This small molecule binds to this protein.
Small molecule (SMILES): Cc1cc(CCCCCCCOc2ccc(C3=N[C@@H](C)CO3)cc2Cl)on1

Sequence of chain 3.A:
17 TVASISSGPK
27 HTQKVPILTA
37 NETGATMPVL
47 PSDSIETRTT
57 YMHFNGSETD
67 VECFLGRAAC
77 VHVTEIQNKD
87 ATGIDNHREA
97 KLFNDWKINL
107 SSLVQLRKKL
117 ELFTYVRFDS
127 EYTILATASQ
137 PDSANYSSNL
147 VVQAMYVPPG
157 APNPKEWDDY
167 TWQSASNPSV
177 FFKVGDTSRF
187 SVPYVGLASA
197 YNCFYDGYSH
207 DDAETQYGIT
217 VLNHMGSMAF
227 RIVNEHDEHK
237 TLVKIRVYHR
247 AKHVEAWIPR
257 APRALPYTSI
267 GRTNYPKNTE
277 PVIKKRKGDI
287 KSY

Binding-site contacts:
Ligand atom C5A contacts residue CYS199 of chain 3.A at 3.9 Å (hydrophobic).
Ligand atom C4C contacts residue TYR152 of chain 3.A at 3.9 Å (hydrophobic).
Ligand atom N2 contacts residue ALA24 of chain 3.C at 3.1 Å.
Ligand atom C4 contacts residue TYR152 of chain 3.A at 3.7 Å (hydrophobic).
Ligand atom C3B contacts residue LEU106 of chain 3.A at 3.8 Å (hydrophobic).
Ligand atom N2 contacts residue PHE186 of chain 3.A at 4.0 Å.
Ligand atom C5A contacts residue VAL122 of chain 3.A at 3.9 Å (hydrophobic).
Ligand atom CL1 contacts residue ASN105 of chain 3.A at 3.3 Å.
Ligand atom C4 contacts residue PHE186 of chain 3.A at 3.7 Å (hydrophobic).
Ligand atom C5 contacts residue TYR152 of chain 3.A at 3.6 Å (hydrophobic).
Ligand atom C3 contacts residue PHE186 of chain 3.A at 3.9 Å (hydrophobic).
Ligand atom C4B contacts residue LEU106 of chain 3.A at 3.7 Å (hydrophobic).
Ligand atom O1 contacts residue VAL188 of chain 3.A at 3.8 Å.
Ligand atom C31 contacts residue PRO174 of chain 3.A at 3.3 Å (hydrophobic).
Ligand atom O1 contacts residue PHE186 of chain 3.A at 3.8 Å.
Ligand atom N3A contacts residue ASN219 of chain 3.A at 3.4 Å (h-bond).
Ligand atom C3C contacts residue TYR128 of chain 3.A at 3.6 Å (hydrophobic).
Ligand atom C1C contacts residue TYR152 of chain 3.A at 3.9 Å (hydrophobic).
Ligand atom C6C contacts residue VAL191 of chain 3.A at 3.3 Å (hydrophobic).
Ligand atom C2C contacts residue VAL188 of chain 3.A at 2.8 Å (hydrophobic).
Ligand atom C5C contacts residue ILE104 of chain 3.A at 4.0 Å (hydrophobic).
Ligand atom C7C contacts residue TYR128 of chain 3.A at 3.5 Å (hydrophobic).
Ligand atom CL1 contacts residue ILE104 of chain 3.A at 3.6 Å.
Ligand atom CL1 contacts residue MET221 of chain 3.A at 3.8 Å.
Ligand atom O1B contacts residue MET221 of chain 3.A at 3.8 Å.
Ligand atom CM1 contacts residue CYS199 of chain 3.A at 3.8 Å (hydrophobic).
Ligand atom C31 contacts residue SER175 of chain 3.A at 3.5 Å.
Ligand atom O1 contacts residue TYR152 of chain 3.A at 3.9 Å.
Ligand atom C5C contacts residue TYR128 of chain 3.A at 3.7 Å (hydrophobic).
Ligand atom C4A contacts residue ASN198 of chain 3.A at 3.9 Å.
Ligand atom N2 contacts residue PRO174 of chain 3.A at 3.7 Å.
Ligand atom C3B contacts residue TYR197 of chain 3.A at 3.3 Å (hydrophobic).
Ligand atom C5 contacts residue PHE186 of chain 3.A at 3.7 Å (hydrophobic).
Ligand atom C3 contacts residue PRO174 of chain 3.A at 3.7 Å (hydrophobic).
Ligand atom C3C contacts residue VAL188 of chain 3.A at 3.3 Å (hydrophobic).
Ligand atom O1A contacts residue VAL122 of chain 3.A at 4.0 Å.
Ligand atom C31 contacts residue VAL176 of chain 3.A at 3.3 Å (hydrophobic).
Ligand atom O1 contacts residue ALA24 of chain 3.C at 3.4 Å.
Ligand atom C31 contacts residue ALA150 of chain 3.A at 3.5 Å (hydrophobic).
Ligand atom C2B contacts residue TYR197 of chain 3.A at 3.3 Å (hydrophobic).

Sequence of chain 3.C:
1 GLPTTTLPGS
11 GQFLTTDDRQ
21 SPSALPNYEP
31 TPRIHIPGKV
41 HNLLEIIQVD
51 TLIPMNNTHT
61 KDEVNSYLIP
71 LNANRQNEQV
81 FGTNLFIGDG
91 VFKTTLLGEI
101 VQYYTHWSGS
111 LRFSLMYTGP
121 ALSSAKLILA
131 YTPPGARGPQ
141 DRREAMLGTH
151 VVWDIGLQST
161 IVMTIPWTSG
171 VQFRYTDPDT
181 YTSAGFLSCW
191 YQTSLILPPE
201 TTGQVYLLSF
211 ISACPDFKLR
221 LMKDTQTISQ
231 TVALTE

Sequence of chain 4.C:
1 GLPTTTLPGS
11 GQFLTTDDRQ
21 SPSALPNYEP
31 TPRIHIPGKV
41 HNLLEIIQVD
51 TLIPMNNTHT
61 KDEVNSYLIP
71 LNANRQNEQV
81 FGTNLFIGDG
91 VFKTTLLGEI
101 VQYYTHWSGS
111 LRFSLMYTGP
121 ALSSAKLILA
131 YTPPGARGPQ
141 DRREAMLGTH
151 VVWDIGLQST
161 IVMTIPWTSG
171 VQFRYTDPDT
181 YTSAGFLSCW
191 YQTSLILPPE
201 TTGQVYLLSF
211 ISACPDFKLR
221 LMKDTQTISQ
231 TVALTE